Sequence of chain 21.D:
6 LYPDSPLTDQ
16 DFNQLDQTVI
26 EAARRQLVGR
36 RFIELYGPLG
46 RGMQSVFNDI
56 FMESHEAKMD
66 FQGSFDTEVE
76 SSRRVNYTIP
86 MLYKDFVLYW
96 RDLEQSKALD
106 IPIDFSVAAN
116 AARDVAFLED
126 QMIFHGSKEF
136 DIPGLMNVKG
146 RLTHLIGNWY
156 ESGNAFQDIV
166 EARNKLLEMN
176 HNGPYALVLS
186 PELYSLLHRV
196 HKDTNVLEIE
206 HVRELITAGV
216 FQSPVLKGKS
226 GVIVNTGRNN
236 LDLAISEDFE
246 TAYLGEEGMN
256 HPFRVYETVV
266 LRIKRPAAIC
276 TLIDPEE

The small molecule below binds the protein below.
Small molecule (SMILES): CC[C@H](C)[C@H](NC(=O)[C@H](CC(C)C)NC(=O)[C@H](CO)NC(=O)CNC(=O)[C@@H](NC(=O)[C@@H](N)[C@@H](C)O)C(C)C)C(=O)N[C@H](C=O)CCC(N)=O

Binding-site contacts:
Ligand atom CG2 contacts residue LEU40 of chain 21.D at 4.2 Å (hydrophobic).
Ligand atom O contacts residue ARG36 of chain 21.D at 3.6 Å (salt-bridge).
Ligand atom C contacts residue ARG36 of chain 21.D at 3.2 Å.
Ligand atom OE1 contacts residue ARG36 of chain 21.D at 3.8 Å.
Ligand atom C contacts residue ASP243 of chain 21.D at 3.8 Å.
Ligand atom CD1 contacts residue ARG29 of chain 21.D at 4.4 Å.
Ligand atom CB contacts residue LEU40 of chain 21.D at 4.1 Å (hydrophobic).
Ligand atom CG2 contacts residue PRO43 of chain 21.D at 3.9 Å (hydrophobic).
Ligand atom CB contacts residue ARG35 of chain 21.D at 3.5 Å.
Ligand atom CD1 contacts residue LEU32 of chain 21.D at 3.8 Å (hydrophobic).
Ligand atom OG contacts residue ILE25 of chain 21.D at 4.0 Å.
Ligand atom CB contacts residue ASP243 of chain 21.D at 4.3 Å.
Ligand atom CG2 contacts residue ASP243 of chain 21.D at 3.3 Å.
Ligand atom CB contacts residue ARG35 of chain 21.D at 4.1 Å.
Ligand atom CD1 contacts residue ARG35 of chain 21.D at 4.5 Å.
Ligand atom O contacts residue ARG35 of chain 21.D at 3.1 Å (salt-bridge).
Ligand atom O contacts residue ARG35 of chain 21.D at 3.4 Å (salt-bridge).
Ligand atom CA contacts residue ARG35 of chain 21.D at 3.9 Å.
Ligand atom CG1 contacts residue ARG35 of chain 21.D at 4.2 Å.
Ligand atom CD1 contacts residue LEU40 of chain 21.D at 3.8 Å (hydrophobic).
Ligand atom CA contacts residue ARG29 of chain 21.D at 4.0 Å.
Ligand atom CA contacts residue ASP243 of chain 21.D at 4.3 Å.
Ligand atom O contacts residue ARG29 of chain 21.D at 3.8 Å.
Ligand atom OG contacts residue ARG29 of chain 21.D at 4.3 Å.
Ligand atom C contacts residue ARG35 of chain 21.D at 3.6 Å.
Ligand atom N contacts residue ASP243 of chain 21.D at 2.8 Å (salt-bridge).
Ligand atom N contacts residue ARG35 of chain 21.D at 4.1 Å.
Ligand atom C contacts residue ARG35 of chain 21.D at 4.4 Å.
Ligand atom NE2 contacts residue ARG36 of chain 21.D at 3.9 Å.
Ligand atom CA contacts residue ASP243 of chain 21.D at 3.3 Å.
Ligand atom C contacts residue ASP243 of chain 21.D at 3.9 Å.
Ligand atom CG contacts residue LEU40 of chain 21.D at 4.4 Å (hydrophobic).
Ligand atom N contacts residue ASP243 of chain 21.D at 3.2 Å (salt-bridge).
Ligand atom CA contacts residue ASP243 of chain 21.D at 4.4 Å.
Ligand atom CB contacts residue PRO43 of chain 21.D at 3.8 Å (hydrophobic).
Ligand atom CA contacts residue PRO43 of chain 21.D at 4.4 Å (hydrophobic).
Ligand atom O contacts residue ASP243 of chain 21.D at 4.1 Å.
Ligand atom CD contacts residue ARG36 of chain 21.D at 4.1 Å.
Ligand atom CB contacts residue ARG29 of chain 21.D at 4.1 Å.
Ligand atom N contacts residue PRO43 of chain 21.D at 4.4 Å.